Binding-site contacts:
Ligand atom OP1 contacts residue NA1 of chain 1.F at 2.5 Å (h-bond).
Ligand atom C4' contacts residue GLY64 of chain 1.A at 3.3 Å.
Ligand atom O3' contacts residue ILE69 of chain 1.A at 3.6 Å.
Ligand atom C2 contacts residue HIS34 of chain 1.A at 4.0 Å.
Ligand atom OP1 contacts residue PRO63 of chain 1.A at 3.8 Å.
Ligand atom OP1 contacts residue VAL65 of chain 1.A at 3.5 Å (h-bond).
Ligand atom P contacts residue LYS68 of chain 1.A at 3.8 Å.
Ligand atom OP2 contacts residue VAL65 of chain 1.A at 4.0 Å.
Ligand atom OP3 contacts residue LYS35 of chain 1.A at 2.9 Å (salt-bridge).
Ligand atom OP1 contacts residue LYS35 of chain 1.A at 3.8 Å.
Ligand atom OP1 contacts residue LEU62 of chain 1.A at 3.8 Å.
Ligand atom OP1 contacts residue GLY66 of chain 1.A at 2.9 Å (h-bond).
Ligand atom OP1 contacts residue LYS68 of chain 1.A at 2.7 Å (salt-bridge).
Ligand atom N3 contacts residue ALA38 of chain 1.A at 3.5 Å.
Ligand atom OP2 contacts residue GLY66 of chain 1.A at 3.8 Å.
Ligand atom P contacts residue GLY66 of chain 1.A at 3.7 Å.
Ligand atom OP1 contacts residue THR67 of chain 1.A at 3.6 Å.
Ligand atom OP1 contacts residue LYS68 of chain 1.A at 3.5 Å (salt-bridge).
Ligand atom OP1 contacts residue ILE69 of chain 1.A at 2.9 Å (h-bond).
Ligand atom P contacts residue LYS68 of chain 1.A at 3.4 Å.
Ligand atom P contacts residue GLY64 of chain 1.A at 3.9 Å.
Ligand atom C3' contacts residue GLY66 of chain 1.A at 3.8 Å.
Ligand atom OP2 contacts residue LYS72 of chain 1.A at 3.4 Å (salt-bridge).
Ligand atom OP2 contacts residue NA1 of chain 1.F at 3.9 Å.
Ligand atom C5' contacts residue GLY66 of chain 1.A at 3.4 Å.
Ligand atom OP2 contacts residue THR67 of chain 1.A at 3.6 Å.
Ligand atom OP2 contacts residue LYS68 of chain 1.A at 3.1 Å (salt-bridge).
Ligand atom C8 contacts residue LYS35 of chain 1.A at 3.9 Å.
Ligand atom C5' contacts residue GLY64 of chain 1.A at 3.2 Å.
Ligand atom P contacts residue ILE69 of chain 1.A at 3.9 Å.
Ligand atom P contacts residue LYS35 of chain 1.A at 3.8 Å.
Ligand atom N7 contacts residue LYS35 of chain 1.A at 3.8 Å.
Ligand atom O3' contacts residue VAL65 of chain 1.A at 3.8 Å.
Ligand atom O5' contacts residue GLY66 of chain 1.A at 3.3 Å (h-bond).
Ligand atom OP1 contacts residue GLY64 of chain 1.A at 2.9 Å (h-bond).
Ligand atom P contacts residue NA1 of chain 1.F at 3.6 Å.
Ligand atom OP2 contacts residue LYS68 of chain 1.A at 3.1 Å (salt-bridge).
Ligand atom C5' contacts residue TYR39 of chain 1.A at 3.3 Å (hydrophobic).
Ligand atom C3' contacts residue LYS68 of chain 1.A at 3.9 Å.
Ligand atom O3' contacts residue GLY64 of chain 1.A at 3.5 Å.

Sequence of chain 1.A:
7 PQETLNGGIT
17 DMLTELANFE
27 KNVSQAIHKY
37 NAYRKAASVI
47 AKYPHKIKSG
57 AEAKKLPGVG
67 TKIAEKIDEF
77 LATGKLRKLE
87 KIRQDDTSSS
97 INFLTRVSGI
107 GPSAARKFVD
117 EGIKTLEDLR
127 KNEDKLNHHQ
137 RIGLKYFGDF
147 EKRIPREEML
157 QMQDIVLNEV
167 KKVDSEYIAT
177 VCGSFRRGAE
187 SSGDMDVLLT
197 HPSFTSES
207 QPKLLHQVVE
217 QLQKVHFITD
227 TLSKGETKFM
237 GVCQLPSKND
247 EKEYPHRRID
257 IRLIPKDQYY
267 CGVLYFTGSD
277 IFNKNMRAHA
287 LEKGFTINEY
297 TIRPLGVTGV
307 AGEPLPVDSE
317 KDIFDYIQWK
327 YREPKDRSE

This protein binds this small molecule.
Small molecule (SMILES): Cc1cn([C@H]2C[C@H](O[P](=O)(O)OC[C@H]3O[C@@H](n4ccc(N)nc4=O)C[C@@H]3O[P](=O)(O)OC[C@H]3O[C@@H](n4cnc5c(=O)nc(N)[nH]c54)C[C@@H]3O[P](=O)(O)OC[C@H]3O[C@@H](n4cnc5c(=O)nc(N)[nH]c54)C[C@@H]3O)[C@@H](CO[P](=O)(O)O[C@H]3C[C@H](n4cnc5c(=O)nc(N)[nH]c54)O[C@@H]3COP(=O)(O)O)O2)c(=O)[nH]c1=O